Sequence of chain 46.E:
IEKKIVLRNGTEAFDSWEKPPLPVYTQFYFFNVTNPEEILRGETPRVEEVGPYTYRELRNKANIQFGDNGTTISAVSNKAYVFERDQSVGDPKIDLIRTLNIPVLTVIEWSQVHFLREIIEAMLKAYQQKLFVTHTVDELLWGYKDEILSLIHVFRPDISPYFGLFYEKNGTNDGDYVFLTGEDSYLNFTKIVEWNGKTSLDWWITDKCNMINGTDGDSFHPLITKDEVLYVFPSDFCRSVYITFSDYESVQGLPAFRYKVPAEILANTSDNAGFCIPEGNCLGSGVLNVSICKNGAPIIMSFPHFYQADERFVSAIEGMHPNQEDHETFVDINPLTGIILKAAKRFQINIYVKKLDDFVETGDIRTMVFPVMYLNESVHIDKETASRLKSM

This small molecule binds to this protein.
Small molecule (SMILES): CC(=O)N[C@H]1[C@H](O[C@H]2[C@H](O)[C@@H](NC(C)=O)CO[C@@H]2CO)O[C@H](CO)[C@@H](O[C@@H]2O[C@H](CO)[C@@H](O)[C@H](O)[C@@H]2O)[C@@H]1O

Binding-site contacts:
Ligand atom C1 contacts residue LYS220 of chain 46.E at 4.2 Å.
Ligand atom C8 contacts residue ARG251 of chain 46.E at 3.5 Å.
Ligand atom C7 contacts residue SER252 of chain 46.E at 3.5 Å.
Ligand atom O7 contacts residue ASN225 of chain 46.E at 2.9 Å (h-bond).
Ligand atom N2 contacts residue LYS220 of chain 46.E at 4.1 Å.
Ligand atom O4 contacts residue LYS220 of chain 46.E at 4.2 Å.
Ligand atom C2 contacts residue ASN225 of chain 46.E at 2.5 Å.
Ligand atom C7 contacts residue ASN225 of chain 46.E at 3.1 Å.
Ligand atom C2 contacts residue ASP283 of chain 46.E at 3.8 Å.
Ligand atom C6 contacts residue ASP283 of chain 46.E at 3.8 Å.
Ligand atom N2 contacts residue MET223 of chain 46.E at 3.8 Å.
Ligand atom C5 contacts residue ASN225 of chain 46.E at 3.6 Å.
Ligand atom C1 contacts residue ASN225 of chain 46.E at 1.4 Å.
Ligand atom N2 contacts residue ASN225 of chain 46.E at 3.0 Å (h-bond).
Ligand atom C7 contacts residue MET223 of chain 46.E at 3.6 Å (hydrophobic).
Ligand atom C3 contacts residue LYS220 of chain 46.E at 4.1 Å.
Ligand atom O6 contacts residue ASP283 of chain 46.E at 3.8 Å.
Ligand atom C2 contacts residue LYS220 of chain 46.E at 3.7 Å.
Ligand atom C4 contacts residue LYS220 of chain 46.E at 3.4 Å.
Ligand atom O7 contacts residue ARG251 of chain 46.E at 4.3 Å.
Ligand atom C6 contacts residue LYS220 of chain 46.E at 4.0 Å.
Ligand atom O3 contacts residue LYS220 of chain 46.E at 3.8 Å.
Ligand atom O5 contacts residue LYS220 of chain 46.E at 3.4 Å.
Ligand atom C3 contacts residue MET223 of chain 46.E at 3.7 Å (hydrophobic).
Ligand atom C8 contacts residue SER252 of chain 46.E at 3.4 Å.
Ligand atom O3 contacts residue ASP283 of chain 46.E at 4.3 Å.
Ligand atom O5 contacts residue ASN225 of chain 46.E at 2.3 Å (h-bond).
Ligand atom C5 contacts residue LYS220 of chain 46.E at 4.0 Å.
Ligand atom O7 contacts residue LYS220 of chain 46.E at 4.0 Å.
Ligand atom O7 contacts residue MET223 of chain 46.E at 3.5 Å.
Ligand atom C3 contacts residue ASN225 of chain 46.E at 3.8 Å.
Ligand atom O7 contacts residue SER252 of chain 46.E at 2.9 Å (h-bond).
Ligand atom O4 contacts residue MET223 of chain 46.E at 3.7 Å.
Ligand atom C4 contacts residue ASN225 of chain 46.E at 4.2 Å.
Ligand atom C7 contacts residue ARG251 of chain 46.E at 4.0 Å.
Ligand atom C4 contacts residue MET223 of chain 46.E at 4.0 Å (hydrophobic).
Ligand atom O6 contacts residue TYR243 of chain 46.E at 4.0 Å.
Ligand atom C8 contacts residue MET223 of chain 46.E at 3.3 Å (hydrophobic).
Ligand atom C5 contacts residue MET223 of chain 46.E at 4.0 Å (hydrophobic).
Ligand atom C1 contacts residue LYS220 of chain 46.E at 4.0 Å.